Sequence of chain 1.B:
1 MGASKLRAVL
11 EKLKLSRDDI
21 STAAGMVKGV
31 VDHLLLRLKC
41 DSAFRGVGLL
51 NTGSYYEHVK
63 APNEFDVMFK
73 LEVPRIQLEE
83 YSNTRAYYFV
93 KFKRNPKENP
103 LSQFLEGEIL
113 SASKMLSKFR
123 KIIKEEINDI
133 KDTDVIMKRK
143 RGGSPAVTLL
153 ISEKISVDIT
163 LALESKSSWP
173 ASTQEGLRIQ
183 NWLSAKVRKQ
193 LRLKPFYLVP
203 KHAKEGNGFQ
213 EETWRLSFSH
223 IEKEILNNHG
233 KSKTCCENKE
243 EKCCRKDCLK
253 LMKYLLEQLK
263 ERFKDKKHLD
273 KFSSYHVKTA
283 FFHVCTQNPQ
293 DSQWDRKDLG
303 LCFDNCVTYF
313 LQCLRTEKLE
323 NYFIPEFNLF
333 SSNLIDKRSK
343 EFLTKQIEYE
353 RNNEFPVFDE

Binding-site contacts:
Ligand atom C38 contacts residue PRO147 of chain 1.B at 3.7 Å (hydrophobic).
Ligand atom C5 contacts residue TYR277 of chain 1.B at 3.6 Å (hydrophobic).
Ligand atom N3 contacts residue TYR277 of chain 1.B at 3.3 Å.
Ligand atom C4' contacts residue HIS278 of chain 1.B at 3.8 Å.
Ligand atom O31 contacts residue GLY145 of chain 1.B at 3.7 Å.
Ligand atom C1' contacts residue TYR277 of chain 1.B at 3.5 Å (hydrophobic).
Ligand atom N1 contacts residue ARG217 of chain 1.B at 3.1 Å (salt-bridge).
Ligand atom C6 contacts residue ARG217 of chain 1.B at 3.3 Å.
Ligand atom C24 contacts residue GLY144 of chain 1.B at 3.8 Å.
Ligand atom O31 contacts residue SER146 of chain 1.B at 3.1 Å.
Ligand atom N01 contacts residue ARG217 of chain 1.B at 3.7 Å.
Ligand atom O2' contacts residue LEU331 of chain 1.B at 3.5 Å.
Ligand atom C37 contacts residue PRO147 of chain 1.B at 3.4 Å (hydrophobic).
Ligand atom O31 contacts residue PRO147 of chain 1.B at 3.6 Å.
Ligand atom C2 contacts residue ARG217 of chain 1.B at 3.6 Å.
Ligand atom N01 contacts residue SER221 of chain 1.B at 3.4 Å (h-bond).
Ligand atom C6 contacts residue TYR277 of chain 1.B at 3.6 Å (hydrophobic).
Ligand atom O29 contacts residue LYS203 of chain 1.B at 2.9 Å.
Ligand atom N41 contacts residue ASP68 of chain 1.B at 2.9 Å (salt-bridge).
Ligand atom O19 contacts residue SER275 of chain 1.B at 3.0 Å.
Ligand atom O17 contacts residue SER275 of chain 1.B at 3.5 Å (h-bond).
Ligand atom O43 contacts residue ARG217 of chain 1.B at 2.9 Å (salt-bridge).
Ligand atom N35 contacts residue PRO147 of chain 1.B at 3.6 Å.
Ligand atom N1 contacts residue TYR277 of chain 1.B at 3.6 Å (h-bond).
Ligand atom O4' contacts residue TYR277 of chain 1.B at 3.8 Å.
Ligand atom O44 contacts residue SER275 of chain 1.B at 3.5 Å.
Ligand atom P18 contacts residue SER275 of chain 1.B at 3.6 Å.
Ligand atom N33 contacts residue PRO147 of chain 1.B at 3.4 Å.
Ligand atom C4 contacts residue TYR277 of chain 1.B at 3.5 Å (hydrophobic).
Ligand atom N7 contacts residue TYR277 of chain 1.B at 3.7 Å.
Ligand atom N41 contacts residue ASP160 of chain 1.B at 2.8 Å (salt-bridge).
Ligand atom C40 contacts residue ASP68 of chain 1.B at 3.8 Å.
Ligand atom C34 contacts residue ARG217 of chain 1.B at 3.7 Å.
Ligand atom N35 contacts residue ARG217 of chain 1.B at 2.9 Å (salt-bridge).
Ligand atom C16 contacts residue SER275 of chain 1.B at 3.6 Å.
Ligand atom C34 contacts residue PRO147 of chain 1.B at 3.5 Å (hydrophobic).
Ligand atom C2 contacts residue TYR277 of chain 1.B at 3.4 Å (hydrophobic).
Ligand atom C36 contacts residue PRO147 of chain 1.B at 3.4 Å (hydrophobic).
Ligand atom N9 contacts residue TYR277 of chain 1.B at 3.4 Å.
Ligand atom C8 contacts residue TYR277 of chain 1.B at 3.5 Å (hydrophobic).

A protein and the small-molecule ligand that binds it are described below.
Small molecule (SMILES): Nc1nc(=O)c2ncn([C@@H]3O[C@@H]4COP(=O)(O)O[C@H]5[C@@H](O)[C@H](n6cnc7c(N)ncnc76)O[C@@H]5COP(=O)(O)O[C@@H]3[C@@H]4O)c2[nH]1